A protein and the small-molecule ligand that binds it are described below.
Small molecule (SMILES): CC(=O)N[C@@H]1[C@@H](O)[C@H](O)[C@@H](CO)O[C@H]1O

Binding-site contacts:
Ligand atom C5 contacts residue ASN126 of chain 1.B at 3.6 Å.
Ligand atom O7 contacts residue TYR127 of chain 1.B at 3.7 Å.
Ligand atom N2 contacts residue TYR127 of chain 1.B at 4.4 Å.
Ligand atom C2 contacts residue ASN126 of chain 1.B at 2.5 Å.
Ligand atom C7 contacts residue GLU123 of chain 1.B at 3.9 Å.
Ligand atom C8 contacts residue GLU123 of chain 1.B at 4.0 Å.
Ligand atom N2 contacts residue ASN126 of chain 1.B at 3.0 Å (h-bond).
Ligand atom C7 contacts residue ASN126 of chain 1.B at 3.3 Å.
Ligand atom C3 contacts residue ASN126 of chain 1.B at 3.8 Å.
Ligand atom C1 contacts residue ASN126 of chain 1.B at 1.4 Å.
Ligand atom O6 contacts residue ASN126 of chain 1.B at 4.1 Å.
Ligand atom O7 contacts residue GLU123 of chain 1.B at 3.1 Å (salt-bridge).
Ligand atom C4 contacts residue ASN126 of chain 1.B at 4.2 Å.
Ligand atom C8 contacts residue ASN126 of chain 1.B at 4.2 Å.
Ligand atom O5 contacts residue ASN126 of chain 1.B at 2.3 Å (h-bond).
Ligand atom O7 contacts residue ASN126 of chain 1.B at 3.6 Å (h-bond).

Sequence of chain 1.B:
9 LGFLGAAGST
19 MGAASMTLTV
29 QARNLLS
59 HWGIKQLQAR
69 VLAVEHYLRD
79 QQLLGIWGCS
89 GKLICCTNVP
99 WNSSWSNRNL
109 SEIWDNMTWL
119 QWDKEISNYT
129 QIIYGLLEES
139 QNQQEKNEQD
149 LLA